Binding-site contacts:
Ligand atom O2 contacts residue GLY93 of chain 1.B at 3.2 Å.
Ligand atom C12 contacts residue ALA193 of chain 1.B at 3.4 Å (hydrophobic).
Ligand atom C13 contacts residue SER92 of chain 1.B at 3.2 Å.
Ligand atom C9 contacts residue ASP113 of chain 1.B at 3.5 Å.
Ligand atom C18 contacts residue TYR47 of chain 1.B at 3.4 Å (hydrophobic).
Ligand atom N1 contacts residue CYS195 of chain 1.B at 3.5 Å (h-bond).
Ligand atom N8 contacts residue ALA193 of chain 1.B at 2.9 Å (h-bond).
Ligand atom CL1 contacts residue MET270 of chain 1.B at 3.3 Å.
Ligand atom C17 contacts residue TYR234 of chain 1.B at 3.3 Å (hydrophobic).
Ligand atom C14 contacts residue TYR52 of chain 1.B at 3.3 Å (hydrophobic).
Ligand atom C8 contacts residue ASP113 of chain 1.B at 3.5 Å.
Ligand atom N2 contacts residue VAL171 of chain 1.B at 2.9 Å (h-bond).
Ligand atom O3 contacts residue ASP113 of chain 1.B at 2.8 Å (salt-bridge).
Ligand atom N8 contacts residue GLY91 of chain 1.B at 3.0 Å (h-bond).
Ligand atom CL2 contacts residue LYS69 of chain 1.B at 3.4 Å.
Ligand atom C16 contacts residue PHE194 of chain 1.B at 3.4 Å (hydrophobic).
Ligand atom O5 contacts residue ALA193 of chain 1.B at 3.1 Å.
Ligand atom C24 contacts residue TYR47 of chain 1.B at 3.2 Å (hydrophobic).
Ligand atom C6 contacts residue ASP113 of chain 1.B at 3.4 Å.
Ligand atom N8 contacts residue SER92 of chain 1.B at 2.8 Å (h-bond).
Ligand atom O5 contacts residue TYR97 of chain 1.B at 2.5 Å (h-bond).
Ligand atom C14 contacts residue THR95 of chain 1.B at 3.5 Å.
Ligand atom C22 contacts residue ASP279 of chain 1.B at 3.4 Å.
Ligand atom N2 contacts residue ASP170 of chain 1.B at 3.4 Å.
Ligand atom O3 contacts residue ASN118 of chain 1.B at 3.5 Å (h-bond).
Ligand atom N7 contacts residue ASP170 of chain 1.B at 2.9 Å (salt-bridge).
Ligand atom N6 contacts residue GLU231 of chain 1.B at 2.7 Å (salt-bridge).
Ligand atom O4 contacts residue TYR47 of chain 1.B at 2.7 Å (h-bond).
Ligand atom C5 contacts residue VAL199 of chain 1.B at 3.5 Å (hydrophobic).
Ligand atom O5 contacts residue TYR52 of chain 1.B at 3.5 Å (h-bond).
Ligand atom C25 contacts residue TYR52 of chain 1.B at 3.4 Å (hydrophobic).
Ligand atom O4 contacts residue TYR52 of chain 1.B at 2.5 Å (h-bond).
Ligand atom N6 contacts residue ASP279 of chain 1.B at 3.2 Å (salt-bridge).
Ligand atom O4 contacts residue THR95 of chain 1.B at 3.3 Å.
Ligand atom C15 contacts residue TYR47 of chain 1.B at 3.1 Å (hydrophobic).
Ligand atom O2 contacts residue ASP113 of chain 1.B at 2.6 Å (salt-bridge).
Ligand atom C22 contacts residue GLU231 of chain 1.B at 3.1 Å.
Ligand atom C23 contacts residue GLU231 of chain 1.B at 3.4 Å.
Ligand atom O2 contacts residue ASN118 of chain 1.B at 2.9 Å (h-bond).
Ligand atom C2 contacts residue PHE114 of chain 1.B at 3.4 Å (hydrophobic).

Sequence of chain 1.B:
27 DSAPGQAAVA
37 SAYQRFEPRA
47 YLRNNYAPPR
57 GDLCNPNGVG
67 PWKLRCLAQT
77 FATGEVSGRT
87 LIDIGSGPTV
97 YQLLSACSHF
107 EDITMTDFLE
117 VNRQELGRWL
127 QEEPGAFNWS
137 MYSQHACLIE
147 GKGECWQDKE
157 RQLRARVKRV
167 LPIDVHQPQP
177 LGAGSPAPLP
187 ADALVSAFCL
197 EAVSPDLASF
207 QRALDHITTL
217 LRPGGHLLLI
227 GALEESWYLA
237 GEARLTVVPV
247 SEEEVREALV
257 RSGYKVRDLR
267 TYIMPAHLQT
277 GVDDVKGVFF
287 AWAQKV

This small molecule binds to this protein.
Small molecule (SMILES): Nc1ncnc2c1ncn2[C@@H]1O[C@H](CN(CCCC[C@H]2CNCc3c2ccc(Cl)c3Cl)CC[C@H](N)C(=O)O)[C@@H](O)[C@H]1O